This protein binds this small molecule.
Small molecule (SMILES): COc1cccc(CC(=O)Nc2nc(-c3ccnc(N)c3)cs2)c1

Binding-site contacts:
Ligand atom C20 contacts residue MET156 of chain 1.B at 3.7 Å (hydrophobic).
Ligand atom N21 contacts residue MET156 of chain 1.B at 3.0 Å (h-bond).
Ligand atom C5 contacts residue GLY85 of chain 1.B at 3.5 Å.
Ligand atom C20 contacts residue GLU154 of chain 1.B at 3.2 Å.
Ligand atom C4 contacts residue GLY88 of chain 1.B at 3.6 Å.
Ligand atom C5 contacts residue GLY88 of chain 1.B at 3.2 Å.
Ligand atom C8 contacts residue LYS105 of chain 1.B at 3.8 Å.
Ligand atom C10 contacts residue ASP216 of chain 1.B at 3.9 Å.
Ligand atom C5 contacts residue GLU89 of chain 1.B at 3.5 Å.
Ligand atom O2 contacts residue LEU107 of chain 1.B at 3.7 Å.
Ligand atom N14 contacts residue VAL90 of chain 1.B at 3.8 Å.
Ligand atom C19 contacts residue LEU205 of chain 1.B at 3.9 Å (hydrophobic).
Ligand atom N12 contacts residue VAL90 of chain 1.B at 3.4 Å.
Ligand atom C13 contacts residue VAL90 of chain 1.B at 3.7 Å (hydrophobic).
Ligand atom C6 contacts residue ARG84 of chain 1.B at 3.8 Å.
Ligand atom S17 contacts residue ASP216 of chain 1.B at 3.3 Å (salt-bridge).
Ligand atom C22 contacts residue MET156 of chain 1.B at 3.9 Å (hydrophobic).
Ligand atom C1 contacts residue LYS105 of chain 1.B at 3.6 Å.
Ligand atom N21 contacts residue TYR155 of chain 1.B at 3.7 Å.
Ligand atom C6 contacts residue GLY85 of chain 1.B at 3.5 Å.
Ligand atom C18 contacts residue LEU205 of chain 1.B at 3.6 Å (hydrophobic).
Ligand atom C22 contacts residue LEU205 of chain 1.B at 3.7 Å (hydrophobic).
Ligand atom C3 contacts residue GLY85 of chain 1.B at 3.9 Å.
Ligand atom N24 contacts residue ILE82 of chain 1.B at 3.4 Å.
Ligand atom C16 contacts residue ALA215 of chain 1.B at 3.6 Å (hydrophobic).
Ligand atom N24 contacts residue TYR155 of chain 1.B at 3.5 Å.
Ligand atom C19 contacts residue MET153 of chain 1.B at 3.9 Å (hydrophobic).
Ligand atom N21 contacts residue GLU154 of chain 1.B at 3.7 Å.
Ligand atom C6 contacts residue VAL90 of chain 1.B at 3.5 Å (hydrophobic).
Ligand atom C16 contacts residue MET153 of chain 1.B at 3.6 Å (hydrophobic).
Ligand atom C8 contacts residue GLY85 of chain 1.B at 3.8 Å.
Ligand atom N21 contacts residue ALA103 of chain 1.B at 3.6 Å.
Ligand atom C4 contacts residue GLY85 of chain 1.B at 3.8 Å.
Ligand atom C7 contacts residue GLY85 of chain 1.B at 3.7 Å.
Ligand atom N24 contacts residue PHE368 of chain 1.B at 3.5 Å.
Ligand atom N24 contacts residue MET156 of chain 1.B at 3.5 Å (h-bond).
Ligand atom O11 contacts residue ASP216 of chain 1.B at 3.0 Å.
Ligand atom C20 contacts residue ALA103 of chain 1.B at 3.7 Å (hydrophobic).
Ligand atom C23 contacts residue LEU205 of chain 1.B at 3.5 Å (hydrophobic).
Ligand atom O11 contacts residue LYS105 of chain 1.B at 3.2 Å (salt-bridge).

Sequence of chain 1.B:
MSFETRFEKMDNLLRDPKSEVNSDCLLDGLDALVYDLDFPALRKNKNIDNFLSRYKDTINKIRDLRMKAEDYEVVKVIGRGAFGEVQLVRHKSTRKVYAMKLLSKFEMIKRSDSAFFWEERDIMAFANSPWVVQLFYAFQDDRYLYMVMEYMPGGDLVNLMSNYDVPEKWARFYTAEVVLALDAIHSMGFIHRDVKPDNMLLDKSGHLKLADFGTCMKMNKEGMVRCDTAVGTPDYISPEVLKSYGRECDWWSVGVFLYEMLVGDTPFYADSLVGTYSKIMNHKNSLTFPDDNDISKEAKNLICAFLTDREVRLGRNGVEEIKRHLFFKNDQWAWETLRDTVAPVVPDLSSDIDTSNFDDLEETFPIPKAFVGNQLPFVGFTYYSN